Binding-site contacts:
Ligand atom NAA contacts residue ASN102 of chain 1.A at 3.4 Å (h-bond).
Ligand atom CAI contacts residue LEU122 of chain 1.A at 3.9 Å (hydrophobic).
Ligand atom CAG contacts residue MET61 of chain 1.A at 4.3 Å (hydrophobic).
Ligand atom CAG contacts residue GLN63 of chain 1.A at 4.2 Å.
Ligand atom CAH contacts residue PHE60 of chain 1.A at 3.6 Å (hydrophobic).
Ligand atom NAA contacts residue HIS126 of chain 1.A at 4.2 Å.
Ligand atom CAD contacts residue PHE113 of chain 1.A at 3.7 Å (hydrophobic).
Ligand atom CAH contacts residue PHE113 of chain 1.A at 4.2 Å (hydrophobic).
Ligand atom CAH contacts residue MET61 of chain 1.A at 4.4 Å (hydrophobic).
Ligand atom CAD contacts residue ALA101 of chain 1.A at 4.3 Å (hydrophobic).
Ligand atom CAE contacts residue HIS126 of chain 1.A at 3.6 Å.
Ligand atom CAI contacts residue HIS126 of chain 1.A at 4.3 Å.
Ligand atom OAC contacts residue ALA101 of chain 1.A at 3.4 Å.
Ligand atom NAF contacts residue LEU122 of chain 1.A at 4.5 Å.
Ligand atom CAD contacts residue HIS126 of chain 1.A at 4.2 Å.
Ligand atom CAB contacts residue ASN102 of chain 1.A at 3.5 Å.
Ligand atom CAI contacts residue PHE60 of chain 1.A at 3.9 Å (hydrophobic).
Ligand atom OAC contacts residue HIS126 of chain 1.A at 3.4 Å.
Ligand atom CAD contacts residue GLN63 of chain 1.A at 3.8 Å.
Ligand atom NAF contacts residue HIS126 of chain 1.A at 3.8 Å.
Ligand atom CAG contacts residue PHE113 of chain 1.A at 3.4 Å (hydrophobic).
Ligand atom CAH contacts residue LEU122 of chain 1.A at 3.6 Å (hydrophobic).
Ligand atom OAC contacts residue ASN102 of chain 1.A at 2.9 Å (h-bond).
Ligand atom CAB contacts residue HIS126 of chain 1.A at 3.6 Å.

This small molecule binds to this protein.
Small molecule (SMILES): NC(=O)c1ccccn1

Sequence of chain 1.A:
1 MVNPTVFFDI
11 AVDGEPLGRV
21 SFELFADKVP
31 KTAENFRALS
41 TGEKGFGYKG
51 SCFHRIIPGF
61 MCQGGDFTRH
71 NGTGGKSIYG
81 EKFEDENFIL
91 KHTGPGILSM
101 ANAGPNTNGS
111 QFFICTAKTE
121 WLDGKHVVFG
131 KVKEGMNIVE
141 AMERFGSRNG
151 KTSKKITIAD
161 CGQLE